Binding-site contacts:
Ligand atom C3 contacts residue GLN131 of chain 1.A at 3.0 Å.
Ligand atom C1 contacts residue ALA124 of chain 1.A at 3.7 Å (hydrophobic).
Ligand atom O3 contacts residue GLU104 of chain 1.A at 4.0 Å.
Ligand atom O4 contacts residue ARG259 of chain 1.A at 3.7 Å.
Ligand atom O5 contacts residue PHE123 of chain 1.A at 2.3 Å (h-bond).
Ligand atom C5 contacts residue THR122 of chain 1.A at 3.9 Å.
Ligand atom C1 contacts residue HIS125 of chain 1.A at 3.8 Å.
Ligand atom C4 contacts residue THR122 of chain 1.A at 3.6 Å.
Ligand atom C1 contacts residue LYS62 of chain 1.A at 3.2 Å.
Ligand atom C1 contacts residue GLN131 of chain 1.A at 3.5 Å.
Ligand atom O5 contacts residue GLN131 of chain 1.A at 3.9 Å.
Ligand atom O1 contacts residue GLN131 of chain 1.A at 3.5 Å (h-bond).
Ligand atom O2 contacts residue ALA124 of chain 1.A at 3.2 Å.
Ligand atom O5 contacts residue ALA124 of chain 1.A at 4.0 Å.
Ligand atom O4 contacts residue ALA121 of chain 1.A at 3.5 Å (h-bond).
Ligand atom C4 contacts residue GLN131 of chain 1.A at 3.8 Å.
Ligand atom C5 contacts residue ALA121 of chain 1.A at 3.8 Å (hydrophobic).
Ligand atom O4 contacts residue THR122 of chain 1.A at 3.3 Å.
Ligand atom O2 contacts residue PHE123 of chain 1.A at 3.7 Å.
Ligand atom C3 contacts residue PHE123 of chain 1.A at 4.1 Å (hydrophobic).
Ligand atom O1 contacts residue ARG102 of chain 1.A at 2.8 Å (salt-bridge).
Ligand atom C5 contacts residue ARG259 of chain 1.A at 4.1 Å.
Ligand atom C4 contacts residue ALA121 of chain 1.A at 3.0 Å (hydrophobic).
Ligand atom O5 contacts residue HIS125 of chain 1.A at 4.0 Å.
Ligand atom C1 contacts residue ARG102 of chain 1.A at 3.6 Å.
Ligand atom O1 contacts residue LYS62 of chain 1.A at 3.5 Å.
Ligand atom C2 contacts residue GLN131 of chain 1.A at 3.2 Å.
Ligand atom O3 contacts residue ARG259 of chain 1.A at 3.4 Å (salt-bridge).
Ligand atom C2 contacts residue ARG102 of chain 1.A at 3.7 Å.
Ligand atom O5 contacts residue ALA121 of chain 1.A at 3.9 Å.
Ligand atom O2 contacts residue LYS62 of chain 1.A at 3.0 Å (salt-bridge).
Ligand atom C2 contacts residue LYS62 of chain 1.A at 3.8 Å.
Ligand atom C2 contacts residue PHE123 of chain 1.A at 3.1 Å (hydrophobic).
Ligand atom O2 contacts residue ASP279 of chain 1.A at 3.6 Å (salt-bridge).
Ligand atom C3 contacts residue ARG102 of chain 1.A at 3.0 Å.
Ligand atom O5 contacts residue LYS62 of chain 1.A at 4.0 Å.
Ligand atom O3 contacts residue ARG102 of chain 1.A at 3.6 Å.
Ligand atom O2 contacts residue HIS125 of chain 1.A at 2.6 Å (h-bond).
Ligand atom O1 contacts residue TYR68 of chain 1.A at 4.0 Å.
Ligand atom C1 contacts residue PHE123 of chain 1.A at 3.7 Å (hydrophobic).

Sequence of chain 1.A:
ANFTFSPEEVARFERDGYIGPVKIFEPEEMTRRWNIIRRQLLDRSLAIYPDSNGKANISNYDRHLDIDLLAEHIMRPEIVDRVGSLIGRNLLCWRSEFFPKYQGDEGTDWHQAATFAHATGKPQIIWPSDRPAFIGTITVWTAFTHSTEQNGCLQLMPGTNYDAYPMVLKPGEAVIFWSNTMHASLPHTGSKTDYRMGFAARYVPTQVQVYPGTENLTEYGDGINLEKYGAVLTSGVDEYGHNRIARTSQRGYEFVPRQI

This protein binds this small molecule.
Small molecule (SMILES): O=C(O)CCC(=O)C(=O)O